This small molecule binds to this protein.
Small molecule (SMILES): OC[C@H]1O[C@H](O)[C@H](O)[C@@H](O)[C@@H]1O

Sequence of chain 1.J:
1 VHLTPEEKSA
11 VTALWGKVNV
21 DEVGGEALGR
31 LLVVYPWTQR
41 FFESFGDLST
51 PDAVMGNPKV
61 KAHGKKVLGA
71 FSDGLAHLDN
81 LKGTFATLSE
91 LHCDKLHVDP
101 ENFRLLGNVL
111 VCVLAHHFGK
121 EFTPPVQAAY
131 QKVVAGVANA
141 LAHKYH

Sequence of chain 1.I:
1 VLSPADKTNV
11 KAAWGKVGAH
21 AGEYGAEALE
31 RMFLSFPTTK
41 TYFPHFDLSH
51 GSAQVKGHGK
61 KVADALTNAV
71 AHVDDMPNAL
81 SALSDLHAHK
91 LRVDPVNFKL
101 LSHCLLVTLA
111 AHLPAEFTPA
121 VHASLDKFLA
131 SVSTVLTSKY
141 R

Binding-site contacts:
Ligand atom O3 contacts residue LYS132 of chain 1.J at 4.0 Å.
Ligand atom C2 contacts residue LYS132 of chain 1.J at 4.2 Å.
Ligand atom O2 contacts residue LYS132 of chain 1.J at 2.9 Å (salt-bridge).
Ligand atom O3 contacts residue GLU7 of chain 1.J at 3.9 Å.
Ligand atom O1 contacts residue PRO37 of chain 1.I at 3.7 Å.